Sequence of chain 1.B:
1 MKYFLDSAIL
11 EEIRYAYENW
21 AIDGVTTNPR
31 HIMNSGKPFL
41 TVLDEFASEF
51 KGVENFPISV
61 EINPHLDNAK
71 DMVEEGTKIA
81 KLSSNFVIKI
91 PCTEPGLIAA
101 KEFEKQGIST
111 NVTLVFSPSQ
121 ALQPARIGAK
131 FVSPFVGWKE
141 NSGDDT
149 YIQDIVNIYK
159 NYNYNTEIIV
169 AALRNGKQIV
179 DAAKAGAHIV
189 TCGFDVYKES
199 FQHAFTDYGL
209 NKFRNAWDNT

A protein and the small-molecule ligand that binds it are described below.
Small molecule (SMILES): O=S(=O)(O)C[C@H](O)[C@@H](O)[C@@H](O)CCO

Sequence of chain 1.G:
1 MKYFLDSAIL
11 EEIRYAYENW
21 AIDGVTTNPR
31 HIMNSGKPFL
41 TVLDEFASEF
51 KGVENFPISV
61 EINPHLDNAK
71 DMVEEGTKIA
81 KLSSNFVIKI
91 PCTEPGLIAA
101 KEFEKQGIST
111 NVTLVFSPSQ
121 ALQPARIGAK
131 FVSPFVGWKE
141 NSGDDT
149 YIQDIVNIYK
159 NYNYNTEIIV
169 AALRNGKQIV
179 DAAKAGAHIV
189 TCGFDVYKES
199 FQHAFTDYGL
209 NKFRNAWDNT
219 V

Binding-site contacts:
Ligand atom C5 contacts residue LYS89 of chain 1.G at 2.2 Å.
Ligand atom O6 contacts residue PHE211 of chain 1.B at 3.7 Å.
Ligand atom C1 contacts residue LYS89 of chain 1.G at 2.5 Å.
Ligand atom O8 contacts residue SER133 of chain 1.G at 2.7 Å (h-bond).
Ligand atom O7 contacts residue ALA169 of chain 1.G at 3.5 Å.
Ligand atom C3 contacts residue ASN28 of chain 1.G at 3.6 Å.
Ligand atom S13 contacts residue ARG30 of chain 1.G at 3.5 Å (salt-bridge).
Ligand atom C2 contacts residue ASN28 of chain 1.G at 3.2 Å.
Ligand atom O1 contacts residue LYS89 of chain 1.G at 3.0 Å (salt-bridge).
Ligand atom O2 contacts residue ASN28 of chain 1.G at 2.9 Å (h-bond).
Ligand atom S13 contacts residue ARG172 of chain 1.G at 3.4 Å (salt-bridge).
Ligand atom C12 contacts residue ASN28 of chain 1.G at 3.6 Å.
Ligand atom C2 contacts residue PHE135 of chain 1.G at 3.7 Å (hydrophobic).
Ligand atom O6 contacts residue PHE135 of chain 1.G at 3.7 Å.
Ligand atom O7 contacts residue THR189 of chain 1.G at 3.8 Å.
Ligand atom C5 contacts residue SER133 of chain 1.G at 3.5 Å.
Ligand atom O2 contacts residue HIS31 of chain 1.G at 3.8 Å.
Ligand atom C12 contacts residue HIS31 of chain 1.G at 3.8 Å.
Ligand atom C2 contacts residue LYS89 of chain 1.G at 3.9 Å.
Ligand atom O1 contacts residue THR27 of chain 1.G at 3.8 Å.
Ligand atom O14 contacts residue ARG172 of chain 1.G at 2.6 Å (salt-bridge).
Ligand atom C1 contacts residue ASN28 of chain 1.G at 3.4 Å.
Ligand atom C1 contacts residue ASP6 of chain 1.G at 3.7 Å.
Ligand atom C3 contacts residue ASP6 of chain 1.G at 3.2 Å.
Ligand atom O2 contacts residue ARG30 of chain 1.G at 3.0 Å (salt-bridge).
Ligand atom O7 contacts residue ALA170 of chain 1.G at 3.3 Å (h-bond).
Ligand atom O15 contacts residue ARG172 of chain 1.G at 3.1 Å (salt-bridge).
Ligand atom C4 contacts residue LYS89 of chain 1.G at 1.3 Å.
Ligand atom O1 contacts residue THR26 of chain 1.G at 3.1 Å (h-bond).
Ligand atom O1 contacts residue ASN28 of chain 1.G at 3.7 Å.
Ligand atom C5 contacts residue THR113 of chain 1.G at 3.3 Å.
Ligand atom O15 contacts residue ARG30 of chain 1.G at 3.1 Å (salt-bridge).
Ligand atom O6 contacts residue ASN28 of chain 1.G at 2.4 Å (h-bond).
Ligand atom O7 contacts residue ASP6 of chain 1.G at 2.5 Å (salt-bridge).
Ligand atom O8 contacts residue ASN111 of chain 1.G at 3.0 Å (h-bond).
Ligand atom C12 contacts residue ASP6 of chain 1.G at 3.0 Å.
Ligand atom O1 contacts residue ASP6 of chain 1.G at 2.5 Å (salt-bridge).
Ligand atom S13 contacts residue ASN28 of chain 1.G at 3.9 Å.
Ligand atom O8 contacts residue LYS89 of chain 1.G at 2.7 Å (salt-bridge).
Ligand atom O14 contacts residue TRP138 of chain 1.G at 2.8 Å (h-bond).